A small-molecule ligand and the protein it binds are described below.
Small molecule (SMILES): CC(=O)N[C@@H]1[C@@H](O)[C@H](O)[C@@H](CO)O[C@H]1O

Sequence of chain 1.A:
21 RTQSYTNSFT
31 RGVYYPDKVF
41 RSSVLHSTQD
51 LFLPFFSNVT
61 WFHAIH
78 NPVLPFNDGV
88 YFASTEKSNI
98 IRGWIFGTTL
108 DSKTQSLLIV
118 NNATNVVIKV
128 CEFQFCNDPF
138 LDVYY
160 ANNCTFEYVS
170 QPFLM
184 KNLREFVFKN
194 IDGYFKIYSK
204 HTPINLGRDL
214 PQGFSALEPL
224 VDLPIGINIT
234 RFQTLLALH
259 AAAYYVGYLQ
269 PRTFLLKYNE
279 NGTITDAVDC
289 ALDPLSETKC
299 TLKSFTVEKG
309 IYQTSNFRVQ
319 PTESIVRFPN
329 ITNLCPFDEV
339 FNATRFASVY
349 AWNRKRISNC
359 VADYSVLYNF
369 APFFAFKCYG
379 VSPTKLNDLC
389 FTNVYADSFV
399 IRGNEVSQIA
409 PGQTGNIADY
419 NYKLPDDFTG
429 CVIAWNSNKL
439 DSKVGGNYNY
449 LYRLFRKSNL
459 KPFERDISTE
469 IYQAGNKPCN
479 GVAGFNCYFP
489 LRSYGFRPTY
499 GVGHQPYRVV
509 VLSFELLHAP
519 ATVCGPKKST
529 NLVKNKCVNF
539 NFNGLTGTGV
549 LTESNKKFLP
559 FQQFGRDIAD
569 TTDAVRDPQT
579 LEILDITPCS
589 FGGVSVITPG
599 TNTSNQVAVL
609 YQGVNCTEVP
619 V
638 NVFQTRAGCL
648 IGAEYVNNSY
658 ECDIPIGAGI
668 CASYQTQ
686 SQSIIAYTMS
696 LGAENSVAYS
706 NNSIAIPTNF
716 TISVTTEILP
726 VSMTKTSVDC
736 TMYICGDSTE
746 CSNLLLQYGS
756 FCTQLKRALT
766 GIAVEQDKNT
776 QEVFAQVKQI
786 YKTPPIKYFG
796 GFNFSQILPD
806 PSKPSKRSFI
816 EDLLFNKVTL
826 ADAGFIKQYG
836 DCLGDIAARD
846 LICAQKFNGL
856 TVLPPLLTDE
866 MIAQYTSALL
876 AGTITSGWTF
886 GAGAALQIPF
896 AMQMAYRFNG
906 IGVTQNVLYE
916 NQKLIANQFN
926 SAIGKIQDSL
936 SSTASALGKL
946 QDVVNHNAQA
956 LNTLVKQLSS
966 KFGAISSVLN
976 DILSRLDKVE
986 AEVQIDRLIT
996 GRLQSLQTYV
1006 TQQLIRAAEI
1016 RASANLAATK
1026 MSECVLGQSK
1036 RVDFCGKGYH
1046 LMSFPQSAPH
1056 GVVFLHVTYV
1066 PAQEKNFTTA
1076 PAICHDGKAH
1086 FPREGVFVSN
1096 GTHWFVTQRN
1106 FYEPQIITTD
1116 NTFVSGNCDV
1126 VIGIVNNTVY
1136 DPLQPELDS

Binding-site contacts:
Ligand atom C5 contacts residue ASN613 of chain 1.A at 3.7 Å.
Ligand atom C7 contacts residue THR615 of chain 1.A at 4.1 Å.
Ligand atom C7 contacts residue ASN613 of chain 1.A at 3.7 Å.
Ligand atom C1 contacts residue ASN613 of chain 1.A at 1.4 Å.
Ligand atom O6 contacts residue GLN641 of chain 1.A at 3.7 Å.
Ligand atom C6 contacts residue ASN613 of chain 1.A at 4.4 Å.
Ligand atom C3 contacts residue ASN613 of chain 1.A at 3.8 Å.
Ligand atom O6 contacts residue ASN613 of chain 1.A at 3.7 Å.
Ligand atom C2 contacts residue ASN613 of chain 1.A at 2.5 Å.
Ligand atom C4 contacts residue ASN613 of chain 1.A at 4.3 Å.
Ligand atom N2 contacts residue ASN613 of chain 1.A at 2.9 Å (h-bond).
Ligand atom C8 contacts residue THR615 of chain 1.A at 3.3 Å.
Ligand atom O5 contacts residue ASN613 of chain 1.A at 2.4 Å (h-bond).
Ligand atom C8 contacts residue ASN613 of chain 1.A at 4.2 Å.